The protein below binds the small molecule below.
Small molecule (SMILES): CC(=O)N[C@@H]1[C@@H](O)[C@H](O)[C@@H](CO)O[C@H]1O

Sequence of chain 1.C:
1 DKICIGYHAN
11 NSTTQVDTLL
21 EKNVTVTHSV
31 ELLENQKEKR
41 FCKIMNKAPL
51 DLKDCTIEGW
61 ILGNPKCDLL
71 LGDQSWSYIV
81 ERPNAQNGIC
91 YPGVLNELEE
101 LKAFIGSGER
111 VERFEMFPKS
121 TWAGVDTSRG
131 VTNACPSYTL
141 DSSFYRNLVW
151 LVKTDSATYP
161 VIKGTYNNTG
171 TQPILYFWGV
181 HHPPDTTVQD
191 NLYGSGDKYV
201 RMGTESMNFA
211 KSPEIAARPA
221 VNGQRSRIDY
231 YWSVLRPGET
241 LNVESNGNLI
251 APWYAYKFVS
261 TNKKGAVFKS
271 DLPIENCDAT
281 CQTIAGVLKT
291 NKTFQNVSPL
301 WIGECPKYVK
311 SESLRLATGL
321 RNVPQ

Binding-site contacts:
Ligand atom N2 contacts residue ASN167 of chain 1.A at 2.9 Å (h-bond).
Ligand atom C1 contacts residue THR169 of chain 1.A at 4.3 Å.
Ligand atom C1 contacts residue ASN167 of chain 1.A at 1.4 Å.
Ligand atom O7 contacts residue ASN167 of chain 1.A at 3.6 Å.
Ligand atom C1 contacts residue THR240 of chain 1.A at 4.4 Å.
Ligand atom C2 contacts residue ASN167 of chain 1.A at 2.4 Å.
Ligand atom C8 contacts residue PRO219 of chain 1.C at 4.3 Å (hydrophobic).
Ligand atom C3 contacts residue ASN167 of chain 1.A at 3.8 Å.
Ligand atom O5 contacts residue ASN167 of chain 1.A at 2.3 Å (h-bond).
Ligand atom C5 contacts residue ASN167 of chain 1.A at 3.7 Å.
Ligand atom C7 contacts residue ASN167 of chain 1.A at 3.5 Å.
Ligand atom C8 contacts residue THR240 of chain 1.A at 3.6 Å.
Ligand atom O6 contacts residue THR169 of chain 1.A at 3.5 Å.
Ligand atom C7 contacts residue THR240 of chain 1.A at 3.9 Å.
Ligand atom N2 contacts residue THR240 of chain 1.A at 3.9 Å.
Ligand atom C4 contacts residue ASN167 of chain 1.A at 4.2 Å.
Ligand atom O5 contacts residue THR169 of chain 1.A at 3.8 Å.

Sequence of chain 1.A:
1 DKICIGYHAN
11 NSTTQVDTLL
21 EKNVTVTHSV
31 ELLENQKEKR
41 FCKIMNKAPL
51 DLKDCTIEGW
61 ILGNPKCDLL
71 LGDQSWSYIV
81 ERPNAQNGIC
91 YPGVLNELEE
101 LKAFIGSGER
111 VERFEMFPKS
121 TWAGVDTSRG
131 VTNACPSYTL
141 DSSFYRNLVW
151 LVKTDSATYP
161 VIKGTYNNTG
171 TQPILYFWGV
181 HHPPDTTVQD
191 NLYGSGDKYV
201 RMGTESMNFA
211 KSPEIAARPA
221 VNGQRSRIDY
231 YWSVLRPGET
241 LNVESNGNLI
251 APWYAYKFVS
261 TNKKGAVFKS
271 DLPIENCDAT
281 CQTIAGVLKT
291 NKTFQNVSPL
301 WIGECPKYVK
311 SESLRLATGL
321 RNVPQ